This protein binds this small molecule.
Small molecule (SMILES): CC(=O)N[C@@H]1[C@@H](O)[C@H](O[C@@H]2O[C@H](CO)[C@H](O)[C@H](O[C@]3(C(=O)O)C[C@H](O)[C@@H](NC(C)=O)[C@H]([C@H](O)[C@H](O)CO)O3)[C@H]2O)[C@@H](CO)O[C@H]1O

Sequence of chain 1.C:
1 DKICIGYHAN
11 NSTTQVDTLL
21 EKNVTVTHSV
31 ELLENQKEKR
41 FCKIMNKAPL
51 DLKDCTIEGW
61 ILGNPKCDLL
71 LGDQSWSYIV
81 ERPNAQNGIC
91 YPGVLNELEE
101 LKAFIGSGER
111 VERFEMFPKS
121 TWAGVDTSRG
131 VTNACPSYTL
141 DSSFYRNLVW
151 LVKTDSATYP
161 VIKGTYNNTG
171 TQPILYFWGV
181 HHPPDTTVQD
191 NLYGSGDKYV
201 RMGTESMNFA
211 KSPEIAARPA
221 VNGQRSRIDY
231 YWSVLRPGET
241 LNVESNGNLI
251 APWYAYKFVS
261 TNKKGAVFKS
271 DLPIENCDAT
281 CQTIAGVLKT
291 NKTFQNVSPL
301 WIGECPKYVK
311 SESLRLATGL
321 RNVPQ

Binding-site contacts:
Ligand atom C1 contacts residue ASN133 of chain 1.C at 4.0 Å.
Ligand atom C4 contacts residue GLN224 of chain 1.C at 4.2 Å.
Ligand atom C11 contacts residue VAL152 of chain 1.C at 3.9 Å (hydrophobic).
Ligand atom O6 contacts residue ASN133 of chain 1.C at 3.4 Å (h-bond).
Ligand atom C4 contacts residue ASN133 of chain 1.C at 3.6 Å.
Ligand atom C9 contacts residue LEU192 of chain 1.C at 4.0 Å (hydrophobic).
Ligand atom C5 contacts residue GLY223 of chain 1.C at 3.1 Å.
Ligand atom C11 contacts residue TRP150 of chain 1.C at 3.9 Å (hydrophobic).
Ligand atom C9 contacts residue VAL188 of chain 1.C at 3.5 Å (hydrophobic).
Ligand atom O1B contacts residue THR132 of chain 1.C at 2.5 Å (h-bond).
Ligand atom C9 contacts residue TYR91 of chain 1.C at 4.2 Å (hydrophobic).
Ligand atom C5 contacts residue GLN224 of chain 1.C at 4.2 Å.
Ligand atom O6 contacts residue VAL188 of chain 1.C at 4.2 Å.
Ligand atom C1 contacts residue THR132 of chain 1.C at 3.4 Å.
Ligand atom O5 contacts residue GLY223 of chain 1.C at 3.8 Å.
Ligand atom C5 contacts residue VAL131 of chain 1.C at 4.1 Å (hydrophobic).
Ligand atom O1B contacts residue ASN133 of chain 1.C at 3.9 Å.
Ligand atom O1A contacts residue VAL131 of chain 1.C at 4.2 Å.
Ligand atom C4 contacts residue VAL131 of chain 1.C at 3.8 Å (hydrophobic).
Ligand atom O8 contacts residue TRP150 of chain 1.C at 4.1 Å.
Ligand atom O1A contacts residue THR132 of chain 1.C at 3.4 Å.
Ligand atom O9 contacts residue SER226 of chain 1.C at 2.4 Å (h-bond).
Ligand atom N5 contacts residue VAL131 of chain 1.C at 3.3 Å (h-bond).
Ligand atom C9 contacts residue SER226 of chain 1.C at 3.8 Å.
Ligand atom O8 contacts residue TYR91 of chain 1.C at 3.2 Å (h-bond).
Ligand atom O9 contacts residue HIS181 of chain 1.C at 3.4 Å (h-bond).
Ligand atom O6 contacts residue GLN224 of chain 1.C at 3.9 Å.
Ligand atom O6 contacts residue GLY223 of chain 1.C at 3.4 Å (h-bond).
Ligand atom O7 contacts residue LEU192 of chain 1.C at 4.1 Å.
Ligand atom C10 contacts residue VAL131 of chain 1.C at 4.0 Å (hydrophobic).
Ligand atom O4 contacts residue ASN133 of chain 1.C at 3.3 Å (h-bond).
Ligand atom C6 contacts residue GLY223 of chain 1.C at 3.3 Å.
Ligand atom O1B contacts residue GLN224 of chain 1.C at 3.6 Å.
Ligand atom O9 contacts residue TYR91 of chain 1.C at 3.2 Å (h-bond).
Ligand atom C9 contacts residue HIS181 of chain 1.C at 4.1 Å.
Ligand atom C10 contacts residue ARG129 of chain 1.C at 4.1 Å.
Ligand atom O8 contacts residue GLN224 of chain 1.C at 3.5 Å (h-bond).
Ligand atom C11 contacts residue ARG129 of chain 1.C at 3.9 Å.
Ligand atom O9 contacts residue VAL188 of chain 1.C at 4.1 Å.
Ligand atom O1A contacts residue ASN133 of chain 1.C at 3.2 Å (h-bond).